Binding-site contacts:
Ligand atom C1 contacts residue ASN108 of chain 1.F at 1.5 Å.
Ligand atom O3 contacts residue GLU232 of chain 1.F at 4.3 Å.
Ligand atom O4 contacts residue ILE233 of chain 1.F at 3.5 Å.
Ligand atom N2 contacts residue GLU232 of chain 1.F at 2.8 Å (salt-bridge).
Ligand atom C2 contacts residue GLU232 of chain 1.F at 3.5 Å.
Ligand atom O7 contacts residue TYR257 of chain 1.F at 3.6 Å.
Ligand atom C7 contacts residue ASN108 of chain 1.F at 3.4 Å.
Ligand atom O3 contacts residue LEU234 of chain 1.F at 4.2 Å.
Ligand atom N2 contacts residue ASN108 of chain 1.F at 2.9 Å (h-bond).
Ligand atom O7 contacts residue ALA107 of chain 1.F at 3.8 Å.
Ligand atom C1 contacts residue TYR257 of chain 1.F at 3.9 Å (hydrophobic).
Ligand atom C8 contacts residue ALA107 of chain 1.F at 3.7 Å (hydrophobic).
Ligand atom C3 contacts residue ILE233 of chain 1.F at 3.8 Å (hydrophobic).
Ligand atom C4 contacts residue ASN108 of chain 1.F at 4.2 Å.
Ligand atom O6 contacts residue TYR257 of chain 1.F at 3.6 Å.
Ligand atom C8 contacts residue ALA105 of chain 1.F at 4.3 Å (hydrophobic).
Ligand atom N2 contacts residue ALA107 of chain 1.F at 4.2 Å.
Ligand atom C2 contacts residue TYR257 of chain 1.F at 4.3 Å (hydrophobic).
Ligand atom N2 contacts residue LEU234 of chain 1.F at 4.1 Å.
Ligand atom C4 contacts residue TYR257 of chain 1.F at 3.8 Å (hydrophobic).
Ligand atom C5 contacts residue TYR257 of chain 1.F at 4.1 Å (hydrophobic).
Ligand atom C2 contacts residue ASN108 of chain 1.F at 2.5 Å.
Ligand atom O7 contacts residue ASN108 of chain 1.F at 3.5 Å (h-bond).
Ligand atom C5 contacts residue ASN108 of chain 1.F at 3.6 Å.
Ligand atom C3 contacts residue GLU232 of chain 1.F at 3.6 Å.
Ligand atom C8 contacts residue LEU234 of chain 1.F at 3.9 Å (hydrophobic).
Ligand atom O5 contacts residue ASN108 of chain 1.F at 2.3 Å (h-bond).
Ligand atom C8 contacts residue GLU232 of chain 1.F at 3.6 Å.
Ligand atom O3 contacts residue ILE233 of chain 1.F at 3.7 Å.
Ligand atom N2 contacts residue ILE233 of chain 1.F at 4.2 Å.
Ligand atom C7 contacts residue ILE233 of chain 1.F at 4.1 Å (hydrophobic).
Ligand atom C3 contacts residue ASN108 of chain 1.F at 3.8 Å.
Ligand atom C2 contacts residue ILE233 of chain 1.F at 4.2 Å (hydrophobic).
Ligand atom O7 contacts residue ILE233 of chain 1.F at 3.5 Å.
Ligand atom C7 contacts residue GLU232 of chain 1.F at 3.6 Å.
Ligand atom C7 contacts residue ALA107 of chain 1.F at 3.7 Å (hydrophobic).
Ligand atom O3 contacts residue TYR257 of chain 1.F at 3.9 Å.
Ligand atom C8 contacts residue GLY104 of chain 1.F at 3.4 Å.
Ligand atom C3 contacts residue TYR257 of chain 1.F at 4.0 Å (hydrophobic).
Ligand atom C1 contacts residue GLU232 of chain 1.F at 3.6 Å.

This small molecule binds to this protein.
Small molecule (SMILES): CC(=O)N[C@H]1[C@H](O[C@H]2[C@H](O)[C@@H](NC(C)=O)CO[C@@H]2CO)O[C@H](CO)[C@@H](O[C@@H]2O[C@H](CO)[C@@H](O)[C@H](O)[C@@H]2O)[C@@H]1O

Sequence of chain 1.F:
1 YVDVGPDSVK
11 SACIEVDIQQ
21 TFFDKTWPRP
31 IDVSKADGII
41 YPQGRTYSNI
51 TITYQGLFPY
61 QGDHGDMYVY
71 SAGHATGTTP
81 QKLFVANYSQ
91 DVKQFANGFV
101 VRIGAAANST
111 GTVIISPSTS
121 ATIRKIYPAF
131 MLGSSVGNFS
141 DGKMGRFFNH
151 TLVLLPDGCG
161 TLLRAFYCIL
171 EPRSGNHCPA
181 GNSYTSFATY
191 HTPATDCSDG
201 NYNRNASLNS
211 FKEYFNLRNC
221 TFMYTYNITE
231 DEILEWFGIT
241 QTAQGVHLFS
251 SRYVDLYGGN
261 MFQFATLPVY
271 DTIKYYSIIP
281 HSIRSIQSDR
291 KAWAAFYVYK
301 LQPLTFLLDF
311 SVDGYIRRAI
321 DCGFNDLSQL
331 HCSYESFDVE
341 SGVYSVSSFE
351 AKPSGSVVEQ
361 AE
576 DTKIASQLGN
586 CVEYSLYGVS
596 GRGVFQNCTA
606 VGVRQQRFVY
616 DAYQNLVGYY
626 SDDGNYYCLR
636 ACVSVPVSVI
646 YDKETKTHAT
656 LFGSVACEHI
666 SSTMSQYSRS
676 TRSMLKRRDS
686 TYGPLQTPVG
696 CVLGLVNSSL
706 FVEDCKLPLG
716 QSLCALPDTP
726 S